The small molecule below binds the protein below.
Small molecule (SMILES): C[C@@H](Nc1cncc(-c2cnc3ccccn23)c1)c1ccc(N2CCCC2)nc1

Binding-site contacts:
Ligand atom N12 contacts residue CYS123 of chain 1.A at 2.8 Å (h-bond).
Ligand atom C11 contacts residue LEU191 of chain 1.A at 3.2 Å (hydrophobic).
Ligand atom C17 contacts residue PHE203 of chain 1.A at 3.5 Å (hydrophobic).
Ligand atom C21 contacts residue ASP202 of chain 1.A at 3.4 Å.
Ligand atom C13 contacts residue CYS123 of chain 1.A at 3.7 Å (hydrophobic).
Ligand atom C7 contacts residue LEU191 of chain 1.A at 3.6 Å (hydrophobic).
Ligand atom C2 contacts residue LYS73 of chain 1.A at 3.4 Å.
Ligand atom C26 contacts residue CYS201 of chain 1.A at 3.7 Å (hydrophobic).
Ligand atom C26 contacts residue TRP7 of chain 1.A at 3.5 Å (hydrophobic).
Ligand atom C29 contacts residue ILE200 of chain 1.A at 3.6 Å (hydrophobic).
Ligand atom C11 contacts residue ALA71 of chain 1.A at 3.6 Å (hydrophobic).
Ligand atom C6 contacts residue LEU191 of chain 1.A at 3.6 Å (hydrophobic).
Ligand atom N12 contacts residue TYR122 of chain 1.A at 3.5 Å.
Ligand atom N25 contacts residue LEU94 of chain 1.A at 3.7 Å.
Ligand atom C20 contacts residue ASP202 of chain 1.A at 3.2 Å.
Ligand atom C13 contacts residue LEU191 of chain 1.A at 3.5 Å (hydrophobic).
Ligand atom C5 contacts residue THR120 of chain 1.A at 3.7 Å.
Ligand atom N18 contacts residue LEU191 of chain 1.A at 3.3 Å.
Ligand atom C21 contacts residue TRP7 of chain 1.A at 3.4 Å (hydrophobic).
Ligand atom C11 contacts residue CYS123 of chain 1.A at 3.7 Å (hydrophobic).
Ligand atom C7 contacts residue CYS201 of chain 1.A at 3.5 Å (hydrophobic).
Ligand atom C20 contacts residue GLU90 of chain 1.A at 3.3 Å.
Ligand atom C14 contacts residue CYS123 of chain 1.A at 3.2 Å (hydrophobic).
Ligand atom C22 contacts residue LEU94 of chain 1.A at 3.7 Å (hydrophobic).
Ligand atom C1 contacts residue GLU90 of chain 1.A at 3.7 Å.
Ligand atom N8 contacts residue ASP202 of chain 1.A at 3.7 Å.
Ligand atom C1 contacts residue LYS73 of chain 1.A at 3.7 Å.
Ligand atom C11 contacts residue GLU121 of chain 1.A at 3.3 Å.
Ligand atom C15 contacts residue LEU45 of chain 1.A at 3.8 Å (hydrophobic).
Ligand atom C16 contacts residue PHE203 of chain 1.A at 3.7 Å (hydrophobic).
Ligand atom N12 contacts residue LEU191 of chain 1.A at 3.5 Å.
Ligand atom C24 contacts residue VAL104 of chain 1.A at 3.7 Å (hydrophobic).
Ligand atom C29 contacts residue LEU94 of chain 1.A at 3.7 Å (hydrophobic).
Ligand atom N8 contacts residue CYS201 of chain 1.A at 3.3 Å (h-bond).
Ligand atom C16 contacts residue LEU45 of chain 1.A at 3.6 Å (hydrophobic).
Ligand atom N23 contacts residue VAL104 of chain 1.A at 3.2 Å (h-bond).
Ligand atom C1 contacts residue THR120 of chain 1.A at 3.7 Å.
Ligand atom C10 contacts residue LEU191 of chain 1.A at 3.1 Å (hydrophobic).
Ligand atom N3 contacts residue THR120 of chain 1.A at 3.3 Å (h-bond).
Ligand atom C9 contacts residue ASP202 of chain 1.A at 3.4 Å.

Sequence of chain 1.A:
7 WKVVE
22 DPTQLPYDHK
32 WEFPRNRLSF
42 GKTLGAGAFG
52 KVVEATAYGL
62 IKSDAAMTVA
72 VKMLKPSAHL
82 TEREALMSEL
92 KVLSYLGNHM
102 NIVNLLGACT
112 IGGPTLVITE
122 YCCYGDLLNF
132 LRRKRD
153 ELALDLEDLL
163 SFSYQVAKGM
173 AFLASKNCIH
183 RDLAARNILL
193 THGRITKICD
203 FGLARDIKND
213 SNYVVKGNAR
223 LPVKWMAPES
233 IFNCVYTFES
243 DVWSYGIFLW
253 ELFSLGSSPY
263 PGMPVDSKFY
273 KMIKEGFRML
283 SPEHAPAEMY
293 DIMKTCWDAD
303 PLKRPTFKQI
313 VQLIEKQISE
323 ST